This protein binds this small molecule.
Small molecule (SMILES): CC(=O)N[C@@H]1[C@@H](O)[C@H](O)[C@@H](CO)O[C@H]1O

Binding-site contacts:
Ligand atom N2 contacts residue ASN240 of chain 2.A at 2.9 Å (h-bond).
Ligand atom C7 contacts residue ASN240 of chain 2.A at 3.7 Å.
Ligand atom C3 contacts residue ASN240 of chain 2.A at 3.8 Å.
Ligand atom C8 contacts residue ILE238 of chain 2.A at 3.2 Å (hydrophobic).
Ligand atom C5 contacts residue ASN240 of chain 2.A at 3.7 Å.
Ligand atom O5 contacts residue ASN240 of chain 2.A at 2.3 Å (h-bond).
Ligand atom C4 contacts residue ASN240 of chain 2.A at 4.2 Å.
Ligand atom C8 contacts residue THR239 of chain 2.A at 4.5 Å.
Ligand atom C7 contacts residue ILE238 of chain 2.A at 4.1 Å (hydrophobic).
Ligand atom O7 contacts residue ASN240 of chain 2.A at 4.1 Å.
Ligand atom C2 contacts residue ASN240 of chain 2.A at 2.4 Å.
Ligand atom N2 contacts residue ILE238 of chain 2.A at 3.9 Å.
Ligand atom C1 contacts residue ASN240 of chain 2.A at 1.4 Å.

Sequence of chain 2.A:
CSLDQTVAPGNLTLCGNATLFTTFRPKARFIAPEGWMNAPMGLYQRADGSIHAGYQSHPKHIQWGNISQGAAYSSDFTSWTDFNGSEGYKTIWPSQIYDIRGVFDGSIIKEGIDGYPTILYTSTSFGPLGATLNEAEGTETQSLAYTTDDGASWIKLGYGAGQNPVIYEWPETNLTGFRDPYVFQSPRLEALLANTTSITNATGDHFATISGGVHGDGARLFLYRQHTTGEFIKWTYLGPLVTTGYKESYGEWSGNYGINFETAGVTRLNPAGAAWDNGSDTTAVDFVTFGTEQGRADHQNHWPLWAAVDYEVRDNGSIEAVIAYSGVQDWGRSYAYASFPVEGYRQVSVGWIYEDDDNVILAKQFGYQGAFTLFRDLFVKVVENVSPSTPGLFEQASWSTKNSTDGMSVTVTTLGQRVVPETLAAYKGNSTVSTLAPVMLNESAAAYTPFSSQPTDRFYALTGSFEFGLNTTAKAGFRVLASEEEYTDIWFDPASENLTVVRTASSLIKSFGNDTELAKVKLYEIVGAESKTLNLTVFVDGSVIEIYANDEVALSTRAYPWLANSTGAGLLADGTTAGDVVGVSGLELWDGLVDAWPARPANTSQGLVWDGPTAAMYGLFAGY